The protein below binds the small molecule below.
Small molecule (SMILES): OC[C@H]1O[C@H](O)[C@H](O)[C@@H](O)[C@@H]1O

Sequence of chain 1.A:
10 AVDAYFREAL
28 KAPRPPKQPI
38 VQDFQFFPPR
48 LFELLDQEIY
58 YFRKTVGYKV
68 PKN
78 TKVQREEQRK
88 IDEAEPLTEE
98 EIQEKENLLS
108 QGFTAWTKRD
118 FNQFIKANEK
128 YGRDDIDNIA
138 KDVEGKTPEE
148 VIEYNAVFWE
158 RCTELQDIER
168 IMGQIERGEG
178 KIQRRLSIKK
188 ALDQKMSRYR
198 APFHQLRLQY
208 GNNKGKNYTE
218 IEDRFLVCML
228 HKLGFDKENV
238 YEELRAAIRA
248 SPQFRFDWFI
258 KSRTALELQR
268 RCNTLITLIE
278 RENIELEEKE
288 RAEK

Binding-site contacts:
Ligand atom O4 contacts residue THR144 of chain 1.A at 3.9 Å.
Ligand atom O2 contacts residue GLU141 of chain 1.A at 3.5 Å.
Ligand atom C3 contacts residue GLY142 of chain 1.A at 4.4 Å.
Ligand atom O3 contacts residue THR144 of chain 1.A at 4.0 Å.
Ligand atom O3 contacts residue LYS143 of chain 1.A at 2.9 Å (salt-bridge).
Ligand atom O2 contacts residue LYS143 of chain 1.A at 3.9 Å.
Ligand atom O2 contacts residue GLY142 of chain 1.A at 3.0 Å (h-bond).
Ligand atom C2 contacts residue LYS143 of chain 1.A at 4.3 Å.
Ligand atom C3 contacts residue THR144 of chain 1.A at 4.4 Å.
Ligand atom O1 contacts residue GLU141 of chain 1.A at 4.4 Å.
Ligand atom C3 contacts residue LYS143 of chain 1.A at 3.5 Å.
Ligand atom C1 contacts residue GLY142 of chain 1.A at 4.0 Å.
Ligand atom O3 contacts residue PRO145 of chain 1.A at 4.3 Å.
Ligand atom O1 contacts residue GLY142 of chain 1.A at 3.1 Å (h-bond).
Ligand atom C2 contacts residue GLY142 of chain 1.A at 4.0 Å.
Ligand atom O2 contacts residue VAL140 of chain 1.A at 3.7 Å.